The small molecule below binds the protein below.
Small molecule (SMILES): NC(=[NH2+])NCCC[C@H](NC(=O)[C@@H]1CCCN1C(=O)[C@H](N)Cc1ccccc1)[C@H](O)CCl

Binding-site contacts:
Ligand atom CD3 contacts residue PHE200 of chain 2.A at 3.7 Å (hydrophobic).
Ligand atom CA1 contacts residue PHE200 of chain 2.A at 3.7 Å (hydrophobic).
Ligand atom CZ1 contacts residue SER179 of chain 2.A at 3.4 Å.
Ligand atom NH2 contacts residue GLY213 of chain 2.A at 3.6 Å.
Ligand atom CZ1 contacts residue GLY201 of chain 2.A at 3.5 Å.
Ligand atom CA contacts residue GLY201 of chain 2.A at 3.5 Å.
Ligand atom O2 contacts residue GLY182 of chain 2.A at 3.0 Å (h-bond).
Ligand atom N2 contacts residue SER184 of chain 2.A at 3.0 Å (h-bond).
Ligand atom C1 contacts residue SER199 of chain 2.A at 3.6 Å.
Ligand atom CB2 contacts residue SER184 of chain 2.A at 2.8 Å.
Ligand atom NH1 contacts residue SER179 of chain 2.A at 3.7 Å.
Ligand atom NH1 contacts residue GLY201 of chain 2.A at 3.3 Å.
Ligand atom CA2 contacts residue HIS41 of chain 2.A at 3.5 Å.
Ligand atom O contacts residue PHE200 of chain 2.A at 3.1 Å.
Ligand atom CB2 contacts residue CYS180 of chain 2.A at 3.5 Å (hydrophobic).
Ligand atom NE contacts residue PHE200 of chain 2.A at 3.7 Å.
Ligand atom N contacts residue GLU203 of chain 2.A at 3.5 Å (salt-bridge).
Ligand atom NH1 contacts residue ASP178 of chain 2.A at 2.9 Å (salt-bridge).
Ligand atom NH2 contacts residue ASP178 of chain 2.A at 3.0 Å (salt-bridge).
Ligand atom N2 contacts residue SER199 of chain 2.A at 2.7 Å (h-bond).
Ligand atom CZ1 contacts residue ASP178 of chain 2.A at 3.5 Å.
Ligand atom CB contacts residue GLY201 of chain 2.A at 3.5 Å.
Ligand atom O contacts residue GLY201 of chain 2.A at 3.1 Å (h-bond).
Ligand atom O2 contacts residue SER184 of chain 2.A at 2.2 Å (h-bond).
Ligand atom C3 contacts residue HIS41 of chain 2.A at 1.5 Å.
Ligand atom C contacts residue PHE200 of chain 2.A at 3.5 Å (hydrophobic).
Ligand atom CA2 contacts residue SER184 of chain 2.A at 2.4 Å.
Ligand atom C2 contacts residue SER184 of chain 2.A at 1.4 Å.
Ligand atom C3 contacts residue SER184 of chain 2.A at 2.4 Å.
Ligand atom CB1 contacts residue HIS41 of chain 2.A at 3.4 Å.
Ligand atom CD2 contacts residue GLY201 of chain 2.A at 3.6 Å.
Ligand atom CB2 contacts residue SER199 of chain 2.A at 3.7 Å.
Ligand atom C1 contacts residue HIS41 of chain 2.A at 3.6 Å.
Ligand atom N2 contacts residue HIS41 of chain 2.A at 3.2 Å (h-bond).
Ligand atom N contacts residue GLY201 of chain 2.A at 2.8 Å (h-bond).
Ligand atom C2 contacts residue HIS41 of chain 2.A at 2.7 Å.
Ligand atom CA1 contacts residue SER199 of chain 2.A at 3.5 Å.
Ligand atom NH2 contacts residue SER179 of chain 2.A at 2.9 Å (h-bond).
Ligand atom NE contacts residue GLY201 of chain 2.A at 3.3 Å (h-bond).
Ligand atom CA2 contacts residue SER199 of chain 2.A at 3.6 Å.

Sequence of chain 2.A:
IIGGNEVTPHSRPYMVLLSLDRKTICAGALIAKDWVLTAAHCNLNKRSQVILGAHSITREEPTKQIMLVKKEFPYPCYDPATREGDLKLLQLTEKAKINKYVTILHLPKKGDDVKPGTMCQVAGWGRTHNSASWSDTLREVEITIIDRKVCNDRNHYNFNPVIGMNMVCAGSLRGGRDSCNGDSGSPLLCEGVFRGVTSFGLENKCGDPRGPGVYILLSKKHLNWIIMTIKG